Sequence of chain 1.B:
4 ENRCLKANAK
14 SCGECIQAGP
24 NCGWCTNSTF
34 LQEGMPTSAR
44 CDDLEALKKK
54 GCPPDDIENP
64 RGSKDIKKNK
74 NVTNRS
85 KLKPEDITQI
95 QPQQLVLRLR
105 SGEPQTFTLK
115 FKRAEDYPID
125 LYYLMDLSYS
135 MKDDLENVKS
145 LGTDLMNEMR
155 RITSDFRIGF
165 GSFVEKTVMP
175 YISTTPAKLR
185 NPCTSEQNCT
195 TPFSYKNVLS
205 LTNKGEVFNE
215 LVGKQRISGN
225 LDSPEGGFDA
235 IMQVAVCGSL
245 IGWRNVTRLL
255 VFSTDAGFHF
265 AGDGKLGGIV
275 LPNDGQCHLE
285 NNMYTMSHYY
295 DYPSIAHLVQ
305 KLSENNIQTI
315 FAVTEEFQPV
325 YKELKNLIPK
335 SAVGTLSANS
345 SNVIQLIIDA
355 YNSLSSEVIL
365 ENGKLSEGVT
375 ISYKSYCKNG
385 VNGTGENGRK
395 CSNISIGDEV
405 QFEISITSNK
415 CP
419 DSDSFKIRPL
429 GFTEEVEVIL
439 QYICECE

A protein and the small-molecule ligand that binds it are described below.
Small molecule (SMILES): CC(=O)N[C@@H]1[C@@H](O)[C@H](O)[C@@H](CO)O[C@H]1O

Binding-site contacts:
Ligand atom C7 contacts residue ASN397 of chain 1.B at 3.3 Å.
Ligand atom C5 contacts residue LYS382 of chain 1.B at 4.2 Å.
Ligand atom C5 contacts residue ASN383 of chain 1.B at 4.0 Å.
Ligand atom O5 contacts residue ASN397 of chain 1.B at 2.4 Å (h-bond).
Ligand atom C6 contacts residue LYS382 of chain 1.B at 3.5 Å.
Ligand atom C2 contacts residue ASN397 of chain 1.B at 2.5 Å.
Ligand atom O7 contacts residue ASN397 of chain 1.B at 3.4 Å (h-bond).
Ligand atom O5 contacts residue ASN383 of chain 1.B at 3.5 Å (h-bond).
Ligand atom C5 contacts residue ASN397 of chain 1.B at 3.7 Å.
Ligand atom C1 contacts residue ASN397 of chain 1.B at 1.4 Å.
Ligand atom C3 contacts residue ASN397 of chain 1.B at 3.8 Å.
Ligand atom O6 contacts residue ASN383 of chain 1.B at 4.4 Å.
Ligand atom O6 contacts residue LYS382 of chain 1.B at 3.2 Å (salt-bridge).
Ligand atom O5 contacts residue LYS382 of chain 1.B at 3.6 Å.
Ligand atom C4 contacts residue ASN383 of chain 1.B at 4.3 Å.
Ligand atom C4 contacts residue ASN397 of chain 1.B at 4.2 Å.
Ligand atom C8 contacts residue ASN397 of chain 1.B at 4.4 Å.
Ligand atom N2 contacts residue ASN397 of chain 1.B at 2.9 Å (h-bond).
Ligand atom C6 contacts residue ASN383 of chain 1.B at 3.4 Å.